Sequence of chain 1.C:
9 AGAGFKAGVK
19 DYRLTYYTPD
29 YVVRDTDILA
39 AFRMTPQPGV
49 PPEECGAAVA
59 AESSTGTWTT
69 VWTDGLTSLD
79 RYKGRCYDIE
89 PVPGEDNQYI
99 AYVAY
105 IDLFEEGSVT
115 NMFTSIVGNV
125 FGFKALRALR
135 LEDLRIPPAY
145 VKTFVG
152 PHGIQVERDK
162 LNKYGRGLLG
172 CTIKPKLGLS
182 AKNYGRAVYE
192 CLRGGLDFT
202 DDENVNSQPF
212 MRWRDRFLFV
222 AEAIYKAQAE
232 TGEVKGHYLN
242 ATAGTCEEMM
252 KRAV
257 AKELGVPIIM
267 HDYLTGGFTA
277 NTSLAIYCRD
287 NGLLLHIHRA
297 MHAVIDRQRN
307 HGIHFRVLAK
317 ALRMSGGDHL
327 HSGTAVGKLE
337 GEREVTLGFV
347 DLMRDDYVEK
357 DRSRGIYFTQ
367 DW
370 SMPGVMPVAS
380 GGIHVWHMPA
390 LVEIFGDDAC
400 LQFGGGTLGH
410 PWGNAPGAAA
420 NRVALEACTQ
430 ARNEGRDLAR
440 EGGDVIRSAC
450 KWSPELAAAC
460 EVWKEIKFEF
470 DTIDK

Binding-site contacts:
Ligand atom O3 contacts residue KCX201 of chain 1.C at 2.7 Å (h-bond).
Ligand atom O3 contacts residue GLU204 of chain 1.C at 2.9 Å (salt-bridge).
Ligand atom O2P contacts residue TRP66 of chain 1.D at 3.3 Å.
Ligand atom P1 contacts residue THR65 of chain 1.D at 3.4 Å.
Ligand atom O3 contacts residue MG1 of chain 1.CA at 2.1 Å.
Ligand atom O7 contacts residue LYS175 of chain 1.C at 3.4 Å (salt-bridge).
Ligand atom O2 contacts residue KCX201 of chain 1.C at 3.2 Å (h-bond).
Ligand atom O1P contacts residue THR65 of chain 1.D at 2.5 Å (h-bond).
Ligand atom O4 contacts residue GLY380 of chain 1.C at 3.2 Å.
Ligand atom O2 contacts residue THR173 of chain 1.C at 3.2 Å (h-bond).
Ligand atom O5P contacts residue SER379 of chain 1.C at 3.4 Å (h-bond).
Ligand atom O1P contacts residue LYS175 of chain 1.C at 3.4 Å.
Ligand atom O3P contacts residue GLY403 of chain 1.C at 2.8 Å (h-bond).
Ligand atom O4P contacts residue ARG295 of chain 1.C at 2.8 Å (salt-bridge).
Ligand atom O2P contacts residue THR65 of chain 1.D at 3.4 Å (h-bond).
Ligand atom O2P contacts residue GLY380 of chain 1.C at 3.4 Å.
Ligand atom C contacts residue MG1 of chain 1.CA at 2.9 Å.
Ligand atom O7 contacts residue ASN123 of chain 1.D at 2.9 Å (h-bond).
Ligand atom O1P contacts residue GLY404 of chain 1.C at 2.7 Å (h-bond).
Ligand atom O3 contacts residue HIS294 of chain 1.C at 2.9 Å (h-bond).
Ligand atom O6 contacts residue LYS334 of chain 1.C at 2.9 Å (salt-bridge).
Ligand atom O7 contacts residue GLU204 of chain 1.C at 3.2 Å (salt-bridge).
Ligand atom O2P contacts residue GLY381 of chain 1.C at 2.8 Å (h-bond).
Ligand atom O5P contacts residue HIS327 of chain 1.C at 2.9 Å (h-bond).
Ligand atom O1 contacts residue LYS175 of chain 1.C at 3.1 Å (salt-bridge).
Ligand atom O2 contacts residue LYS175 of chain 1.C at 2.9 Å (salt-bridge).
Ligand atom O5 contacts residue LEU335 of chain 1.C at 3.4 Å.
Ligand atom O2P contacts residue LYS334 of chain 1.C at 2.8 Å (salt-bridge).
Ligand atom O2 contacts residue ASP203 of chain 1.C at 3.4 Å (salt-bridge).
Ligand atom O7 contacts residue LYS177 of chain 1.C at 2.8 Å (salt-bridge).
Ligand atom O6 contacts residue GLU60 of chain 1.D at 3.4 Å (salt-bridge).
Ligand atom C3 contacts residue MG1 of chain 1.CA at 3.0 Å.
Ligand atom O7 contacts residue ASP203 of chain 1.C at 3.1 Å (salt-bridge).
Ligand atom O6P contacts residue ARG295 of chain 1.C at 2.9 Å (salt-bridge).
Ligand atom C3 contacts residue KCX201 of chain 1.C at 3.2 Å.
Ligand atom O7 contacts residue MG1 of chain 1.CA at 2.2 Å.
Ligand atom C contacts residue LYS175 of chain 1.C at 3.4 Å.
Ligand atom O4 contacts residue SER379 of chain 1.C at 3.1 Å (h-bond).
Ligand atom C2 contacts residue MG1 of chain 1.CA at 2.9 Å.
Ligand atom O2 contacts residue MG1 of chain 1.CA at 2.3 Å.

Sequence of chain 1.D:
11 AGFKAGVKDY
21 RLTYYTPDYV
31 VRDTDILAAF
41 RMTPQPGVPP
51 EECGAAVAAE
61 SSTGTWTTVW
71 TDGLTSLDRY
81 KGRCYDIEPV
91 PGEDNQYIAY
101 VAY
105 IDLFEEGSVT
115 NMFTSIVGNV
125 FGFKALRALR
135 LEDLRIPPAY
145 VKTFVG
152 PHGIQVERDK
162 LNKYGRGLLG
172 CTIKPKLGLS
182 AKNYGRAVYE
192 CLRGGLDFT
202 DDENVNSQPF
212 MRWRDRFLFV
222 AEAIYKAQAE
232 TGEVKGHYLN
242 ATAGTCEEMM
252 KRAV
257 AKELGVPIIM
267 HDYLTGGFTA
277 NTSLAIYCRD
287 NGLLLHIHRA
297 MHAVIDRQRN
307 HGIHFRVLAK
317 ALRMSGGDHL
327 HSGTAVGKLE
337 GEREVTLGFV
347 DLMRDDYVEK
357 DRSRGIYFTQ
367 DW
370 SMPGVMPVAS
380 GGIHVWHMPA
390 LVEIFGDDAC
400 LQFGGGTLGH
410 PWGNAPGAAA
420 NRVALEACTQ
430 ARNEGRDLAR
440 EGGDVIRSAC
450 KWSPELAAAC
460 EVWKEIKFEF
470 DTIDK

The small molecule below binds the protein below.
Small molecule (SMILES): O=C(O)[C@@](O)(COP(=O)(O)O)[C@H](O)[C@H](O)COP(=O)(O)O